Sequence of chain 41.B:
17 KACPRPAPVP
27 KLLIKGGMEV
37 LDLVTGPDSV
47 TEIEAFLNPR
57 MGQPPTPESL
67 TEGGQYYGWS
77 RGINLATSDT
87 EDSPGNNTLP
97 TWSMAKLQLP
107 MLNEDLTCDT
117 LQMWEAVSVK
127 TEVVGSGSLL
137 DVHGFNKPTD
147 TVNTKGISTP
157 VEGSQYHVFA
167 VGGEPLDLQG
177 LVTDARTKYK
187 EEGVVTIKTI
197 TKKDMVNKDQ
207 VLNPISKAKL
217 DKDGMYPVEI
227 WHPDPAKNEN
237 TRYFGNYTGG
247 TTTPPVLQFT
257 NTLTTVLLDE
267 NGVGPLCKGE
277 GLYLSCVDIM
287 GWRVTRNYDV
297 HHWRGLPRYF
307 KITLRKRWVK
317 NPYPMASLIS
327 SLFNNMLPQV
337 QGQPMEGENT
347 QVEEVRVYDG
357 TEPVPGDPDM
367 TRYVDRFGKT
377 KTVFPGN

Binding-site contacts:
Ligand atom C3 contacts residue VAL296 of chain 41.B at 3.5 Å (hydrophobic).
Ligand atom C3 contacts residue ARG77 of chain 41.B at 4.0 Å.
Ligand atom O4 contacts residue VAL296 of chain 41.B at 4.2 Å.
Ligand atom C9 contacts residue ARG77 of chain 41.B at 3.5 Å.
Ligand atom C1 contacts residue GLY78 of chain 41.B at 4.1 Å.
Ligand atom C4 contacts residue ARG77 of chain 41.B at 3.8 Å.
Ligand atom C2 contacts residue GLY78 of chain 41.B at 3.9 Å.
Ligand atom O4 contacts residue HIS298 of chain 41.B at 3.1 Å (h-bond).
Ligand atom C4 contacts residue GLY78 of chain 41.B at 3.3 Å.
Ligand atom O1B contacts residue ARG77 of chain 41.B at 2.7 Å (salt-bridge).
Ligand atom C11 contacts residue ASP85 of chain 41.C at 3.7 Å.
Ligand atom O3 contacts residue GLY78 of chain 41.B at 3.0 Å.
Ligand atom C5 contacts residue TYR72 of chain 41.B at 3.7 Å (hydrophobic).
Ligand atom C5 contacts residue ARG77 of chain 41.B at 4.2 Å.
Ligand atom C11 contacts residue TYR72 of chain 41.B at 3.5 Å (hydrophobic).
Ligand atom C6 contacts residue TYR72 of chain 41.B at 3.9 Å (hydrophobic).
Ligand atom O4 contacts residue ASN80 of chain 41.B at 4.3 Å.
Ligand atom C1 contacts residue TYR72 of chain 41.B at 3.7 Å (hydrophobic).
Ligand atom C6 contacts residue ASN93 of chain 41.B at 3.2 Å.
Ligand atom C5 contacts residue ASN93 of chain 41.B at 4.0 Å.
Ligand atom C2 contacts residue VAL296 of chain 41.B at 4.3 Å (hydrophobic).
Ligand atom C10 contacts residue TYR72 of chain 41.B at 3.6 Å (hydrophobic).
Ligand atom C3 contacts residue GLY78 of chain 41.B at 3.8 Å.
Ligand atom C4 contacts residue HIS298 of chain 41.B at 3.5 Å.
Ligand atom C1 contacts residue ARG77 of chain 41.B at 3.3 Å.
Ligand atom O4 contacts residue GLY78 of chain 41.B at 3.1 Å.
Ligand atom C3 contacts residue GLY78 of chain 41.B at 3.8 Å.
Ligand atom C4 contacts residue TYR72 of chain 41.B at 3.9 Å (hydrophobic).
Ligand atom O3 contacts residue VAL296 of chain 41.B at 3.9 Å.
Ligand atom O3 contacts residue ASN80 of chain 41.B at 3.9 Å.
Ligand atom O6 contacts residue ASN93 of chain 41.B at 3.5 Å (h-bond).
Ligand atom O4 contacts residue ILE79 of chain 41.B at 3.8 Å.
Ligand atom O1A contacts residue TYR72 of chain 41.B at 3.0 Å.
Ligand atom O1A contacts residue ARG77 of chain 41.B at 3.2 Å (salt-bridge).
Ligand atom O4 contacts residue THR291 of chain 41.B at 3.3 Å.
Ligand atom O1A contacts residue GLY78 of chain 41.B at 3.9 Å.
Ligand atom O3 contacts residue ARG77 of chain 41.B at 4.1 Å.
Ligand atom O1B contacts residue TYR72 of chain 41.B at 3.8 Å.
Ligand atom N5 contacts residue TYR72 of chain 41.B at 2.8 Å (h-bond).
Ligand atom C3 contacts residue HIS298 of chain 41.B at 3.5 Å.

Sequence of chain 41.C:
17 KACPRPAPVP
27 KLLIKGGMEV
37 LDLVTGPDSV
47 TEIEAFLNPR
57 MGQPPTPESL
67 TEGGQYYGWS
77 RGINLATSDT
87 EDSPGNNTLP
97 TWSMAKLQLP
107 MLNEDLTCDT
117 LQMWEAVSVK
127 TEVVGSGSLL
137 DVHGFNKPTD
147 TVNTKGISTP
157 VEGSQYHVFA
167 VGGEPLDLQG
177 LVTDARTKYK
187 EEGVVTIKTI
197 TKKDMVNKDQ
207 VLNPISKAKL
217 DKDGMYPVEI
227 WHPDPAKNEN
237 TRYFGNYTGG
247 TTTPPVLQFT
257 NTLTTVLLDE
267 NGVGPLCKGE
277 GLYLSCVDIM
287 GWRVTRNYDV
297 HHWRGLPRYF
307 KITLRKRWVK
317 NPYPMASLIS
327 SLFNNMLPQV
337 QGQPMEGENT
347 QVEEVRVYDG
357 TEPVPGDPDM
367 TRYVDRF

This small molecule binds to this protein.
Small molecule (SMILES): CC(=O)N[C@H]1[C@H]([C@H](O)[C@H](O)CO)O[C@@](O[C@H]2[C@@H](O)[C@@H](CO)O[C@@H](O[C@H]3[C@H](O)[C@@H](O)[C@H](O)O[C@@H]3CO)[C@@H]2O)(C(=O)O)C[C@@H]1O